Binding-site contacts:
Ligand atom N7 contacts residue PRO106 of chain 1.A at 3.9 Å.
Ligand atom C4' contacts residue GLY126 of chain 1.A at 3.2 Å.
Ligand atom C6 contacts residue LEU154 of chain 1.A at 3.9 Å (hydrophobic).
Ligand atom O3' contacts residue THR138 of chain 1.A at 2.7 Å (h-bond).
Ligand atom O3' contacts residue GLY126 of chain 1.A at 3.1 Å.
Ligand atom C1' contacts residue ALA164 of chain 1.A at 3.6 Å (hydrophobic).
Ligand atom N6 contacts residue GLY155 of chain 1.A at 3.5 Å (h-bond).
Ligand atom N3 contacts residue PRO106 of chain 1.A at 3.8 Å.
Ligand atom C2 contacts residue LEU104 of chain 1.A at 3.8 Å (hydrophobic).
Ligand atom C2' contacts residue THR138 of chain 1.A at 3.7 Å.
Ligand atom N3 contacts residue LEU104 of chain 1.A at 3.3 Å.
Ligand atom C5' contacts residue GLY126 of chain 1.A at 3.1 Å.
Ligand atom N1 contacts residue ARG153 of chain 1.A at 3.9 Å.
Ligand atom N7 contacts residue MET159 of chain 1.A at 3.1 Å (h-bond).
Ligand atom C1' contacts residue LEU104 of chain 1.A at 3.9 Å (hydrophobic).
Ligand atom C2 contacts residue ASP105 of chain 1.A at 3.5 Å.
Ligand atom N1 contacts residue ASP105 of chain 1.A at 3.9 Å.
Ligand atom N3 contacts residue ASP105 of chain 1.A at 3.5 Å (salt-bridge).
Ligand atom N6 contacts residue LYS157 of chain 1.A at 2.9 Å (salt-bridge).
Ligand atom S5' contacts residue MET159 of chain 1.A at 3.2 Å (h-bond).
Ligand atom C6 contacts residue PRO106 of chain 1.A at 3.7 Å (hydrophobic).
Ligand atom O2' contacts residue LEU104 of chain 1.A at 2.6 Å (h-bond).
Ligand atom C4 contacts residue PRO106 of chain 1.A at 3.8 Å (hydrophobic).
Ligand atom CS contacts residue ILE128 of chain 1.A at 3.6 Å (hydrophobic).
Ligand atom O2' contacts residue GLY126 of chain 1.A at 3.1 Å (h-bond).
Ligand atom N6 contacts residue LEU154 of chain 1.A at 3.4 Å (h-bond).
Ligand atom C2 contacts residue PRO106 of chain 1.A at 3.5 Å (hydrophobic).
Ligand atom N3 contacts residue LEU154 of chain 1.A at 3.7 Å.
Ligand atom C3' contacts residue THR138 of chain 1.A at 3.4 Å.
Ligand atom C3' contacts residue GLY126 of chain 1.A at 3.8 Å.
Ligand atom C5 contacts residue PRO106 of chain 1.A at 3.5 Å (hydrophobic).
Ligand atom N1 contacts residue LEU154 of chain 1.A at 3.0 Å (h-bond).
Ligand atom C2 contacts residue LEU154 of chain 1.A at 3.2 Å (hydrophobic).
Ligand atom C2' contacts residue LEU104 of chain 1.A at 3.1 Å (hydrophobic).
Ligand atom N9 contacts residue ALA164 of chain 1.A at 3.8 Å.
Ligand atom O2' contacts residue PHE125 of chain 1.A at 3.4 Å.
Ligand atom N1 contacts residue PRO106 of chain 1.A at 3.5 Å.
Ligand atom C8 contacts residue MET159 of chain 1.A at 3.2 Å (hydrophobic).
Ligand atom C5' contacts residue THR161 of chain 1.A at 3.2 Å.
Ligand atom O4' contacts residue ALA164 of chain 1.A at 3.4 Å.

Sequence of chain 1.A:
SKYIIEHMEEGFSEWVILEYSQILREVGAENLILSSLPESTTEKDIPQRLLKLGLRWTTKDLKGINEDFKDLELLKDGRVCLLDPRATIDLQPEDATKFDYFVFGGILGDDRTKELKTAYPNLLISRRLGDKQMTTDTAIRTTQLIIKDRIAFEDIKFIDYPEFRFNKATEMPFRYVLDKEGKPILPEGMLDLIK

A protein and the small-molecule ligand that binds it are described below.
Small molecule (SMILES): CSC[C@H]1O[C@@H](n2cnc3c(N)ncnc32)[C@H](O)[C@@H]1O